This small molecule binds to this protein.
Small molecule (SMILES): C[C@](O)(CO)[C@H](O)CO[P](=O)(O)O[P](=O)(O)OC[C@H]1O[C@@H](n2ccc(N)nc2=O)[C@H](O)[C@@H]1O

Binding-site contacts:
Ligand atom N1 contacts residue TYR178 of chain 1.A at 3.5 Å.
Ligand atom O3M contacts residue ASP133 of chain 1.A at 2.9 Å (salt-bridge).
Ligand atom O1B contacts residue SER100 of chain 1.A at 3.5 Å (h-bond).
Ligand atom N1 contacts residue TYR27 of chain 1.A at 3.7 Å.
Ligand atom C2 contacts residue TYR178 of chain 1.A at 3.6 Å (hydrophobic).
Ligand atom C6 contacts residue TYR178 of chain 1.A at 3.7 Å (hydrophobic).
Ligand atom O1B contacts residue ASP133 of chain 1.A at 3.1 Å (salt-bridge).
Ligand atom C2 contacts residue HIS28 of chain 1.A at 3.6 Å.
Ligand atom C1' contacts residue TYR178 of chain 1.A at 3.5 Å (hydrophobic).
Ligand atom C4 contacts residue TYR27 of chain 1.A at 3.6 Å (hydrophobic).
Ligand atom O2 contacts residue HIS28 of chain 1.A at 2.7 Å (h-bond).
Ligand atom C5 contacts residue TYR27 of chain 1.A at 3.6 Å (hydrophobic).
Ligand atom O2B contacts residue ADP1 of chain 1.D at 3.3 Å (h-bond).
Ligand atom O3B contacts residue ASP133 of chain 1.A at 3.5 Å.
Ligand atom O4' contacts residue THR174 of chain 1.A at 3.5 Å.
Ligand atom C6 contacts residue TYR27 of chain 1.A at 3.7 Å (hydrophobic).
Ligand atom O2M contacts residue TYR178 of chain 1.A at 2.6 Å (h-bond).
Ligand atom C1M contacts residue ASP133 of chain 1.A at 3.7 Å.
Ligand atom O4M contacts residue LYS12 of chain 1.A at 3.4 Å (salt-bridge).
Ligand atom C5M contacts residue TYR178 of chain 1.A at 3.6 Å (hydrophobic).
Ligand atom O1B contacts residue SER131 of chain 1.A at 2.7 Å (h-bond).
Ligand atom O4M contacts residue TYR34 of chain 1.A at 3.5 Å.
Ligand atom N3 contacts residue TYR27 of chain 1.A at 3.7 Å.
Ligand atom O4M contacts residue ASP133 of chain 1.A at 2.9 Å (salt-bridge).
Ligand atom O1B contacts residue ALA132 of chain 1.A at 3.1 Å (h-bond).
Ligand atom O2A contacts residue ALA132 of chain 1.A at 3.0 Å (h-bond).
Ligand atom C4M contacts residue LEU17 of chain 1.A at 3.5 Å (hydrophobic).
Ligand atom O2 contacts residue TYR27 of chain 1.A at 3.4 Å.
Ligand atom C4M contacts residue ASN14 of chain 1.A at 3.6 Å.
Ligand atom O2 contacts residue TYR178 of chain 1.A at 3.4 Å.
Ligand atom C3M contacts residue ASP133 of chain 1.A at 3.5 Å.
Ligand atom N3 contacts residue HIS28 of chain 1.A at 3.0 Å (h-bond).
Ligand atom C2 contacts residue TYR27 of chain 1.A at 3.7 Å (hydrophobic).
Ligand atom C2M contacts residue ASP133 of chain 1.A at 3.3 Å.
Ligand atom N3 contacts residue TYR178 of chain 1.A at 3.7 Å.
Ligand atom N4 contacts residue HIS28 of chain 1.A at 3.1 Å (h-bond).
Ligand atom O2A contacts residue SER131 of chain 1.A at 3.6 Å.
Ligand atom O4M contacts residue ASN14 of chain 1.A at 3.1 Å (h-bond).
Ligand atom O3M contacts residue LYS12 of chain 1.A at 3.2 Å (salt-bridge).
Ligand atom N4 contacts residue LYS148 of chain 1.A at 2.9 Å (salt-bridge).

Sequence of chain 1.A:
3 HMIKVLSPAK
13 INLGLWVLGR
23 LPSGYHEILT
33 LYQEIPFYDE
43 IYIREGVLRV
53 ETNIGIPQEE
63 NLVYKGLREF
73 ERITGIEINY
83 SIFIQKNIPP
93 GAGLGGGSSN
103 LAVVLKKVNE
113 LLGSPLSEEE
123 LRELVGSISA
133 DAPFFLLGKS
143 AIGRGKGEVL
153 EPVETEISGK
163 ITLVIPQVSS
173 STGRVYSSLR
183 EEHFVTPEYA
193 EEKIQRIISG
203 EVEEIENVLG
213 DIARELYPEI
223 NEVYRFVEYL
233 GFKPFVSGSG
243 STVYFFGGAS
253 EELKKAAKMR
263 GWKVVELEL